The small molecule below binds the protein below.
Small molecule (SMILES): CC(=O)N[C@@H]1[C@@H](O)[C@H](O)[C@@H](CO)O[C@H]1O

Binding-site contacts:
Ligand atom C8 contacts residue ASN74 of chain 1.I at 4.4 Å.
Ligand atom C6 contacts residue SER76 of chain 1.I at 4.3 Å.
Ligand atom C7 contacts residue ASN74 of chain 1.I at 3.0 Å.
Ligand atom C4 contacts residue ASN74 of chain 1.I at 4.1 Å.
Ligand atom O7 contacts residue ASN74 of chain 1.I at 2.5 Å (h-bond).
Ligand atom C3 contacts residue ASN74 of chain 1.I at 3.9 Å.
Ligand atom C5 contacts residue SER76 of chain 1.I at 3.8 Å.
Ligand atom N2 contacts residue ASN74 of chain 1.I at 2.9 Å (h-bond).
Ligand atom O6 contacts residue HIS77 of chain 1.I at 3.8 Å.
Ligand atom O5 contacts residue SER76 of chain 1.I at 3.6 Å.
Ligand atom O6 contacts residue SER76 of chain 1.I at 3.4 Å.
Ligand atom C5 contacts residue ASN74 of chain 1.I at 3.8 Å.
Ligand atom O5 contacts residue ASN74 of chain 1.I at 2.4 Å (h-bond).
Ligand atom C1 contacts residue ASN74 of chain 1.I at 1.6 Å.
Ligand atom C1 contacts residue SER76 of chain 1.I at 3.7 Å.
Ligand atom C2 contacts residue ASN74 of chain 1.I at 2.5 Å.

Sequence of chain 1.I:
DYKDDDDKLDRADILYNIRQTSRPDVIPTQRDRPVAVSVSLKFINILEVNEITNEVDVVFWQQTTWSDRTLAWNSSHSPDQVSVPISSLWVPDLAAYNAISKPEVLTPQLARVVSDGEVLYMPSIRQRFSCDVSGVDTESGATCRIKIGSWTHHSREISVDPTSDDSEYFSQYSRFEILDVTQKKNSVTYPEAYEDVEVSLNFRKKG